Sequence of chain 43.A:
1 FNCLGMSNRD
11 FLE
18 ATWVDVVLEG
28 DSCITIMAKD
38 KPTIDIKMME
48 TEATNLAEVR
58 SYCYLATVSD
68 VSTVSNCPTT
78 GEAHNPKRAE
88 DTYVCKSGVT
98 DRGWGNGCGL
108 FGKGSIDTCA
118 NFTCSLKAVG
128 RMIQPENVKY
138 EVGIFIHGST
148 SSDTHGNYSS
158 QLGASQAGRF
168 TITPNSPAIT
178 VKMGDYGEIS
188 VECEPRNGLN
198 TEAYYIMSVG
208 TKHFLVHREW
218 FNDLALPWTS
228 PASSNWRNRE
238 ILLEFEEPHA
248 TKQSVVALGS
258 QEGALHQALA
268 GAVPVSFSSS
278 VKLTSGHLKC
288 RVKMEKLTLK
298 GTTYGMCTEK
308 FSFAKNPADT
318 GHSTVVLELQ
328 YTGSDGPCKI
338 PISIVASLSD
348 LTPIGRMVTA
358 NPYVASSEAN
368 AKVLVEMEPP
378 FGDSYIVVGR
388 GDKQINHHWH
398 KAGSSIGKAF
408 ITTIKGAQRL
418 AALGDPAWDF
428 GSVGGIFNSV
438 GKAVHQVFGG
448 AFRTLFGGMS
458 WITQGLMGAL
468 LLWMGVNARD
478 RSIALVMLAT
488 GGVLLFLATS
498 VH

Binding-site contacts:
Ligand atom C4 contacts residue ASN154 of chain 43.A at 4.2 Å.
Ligand atom C5 contacts residue ASN154 of chain 43.A at 3.7 Å.
Ligand atom C1 contacts residue SER156 of chain 43.A at 4.3 Å.
Ligand atom C3 contacts residue ASN154 of chain 43.A at 3.8 Å.
Ligand atom O5 contacts residue ASN154 of chain 43.A at 2.4 Å (h-bond).
Ligand atom C8 contacts residue ASN154 of chain 43.A at 4.2 Å.
Ligand atom C2 contacts residue ASN154 of chain 43.A at 2.5 Å.
Ligand atom C1 contacts residue ASN154 of chain 43.A at 1.4 Å.
Ligand atom C7 contacts residue ASN154 of chain 43.A at 3.5 Å.
Ligand atom N2 contacts residue ASN154 of chain 43.A at 2.9 Å (h-bond).
Ligand atom O7 contacts residue ASN154 of chain 43.A at 3.8 Å.

A protein and the small-molecule ligand that binds it are described below.
Small molecule (SMILES): CC(=O)N[C@@H]1[C@@H](O)[C@H](O)[C@@H](CO)O[C@H]1O